Sequence of chain 1.B:
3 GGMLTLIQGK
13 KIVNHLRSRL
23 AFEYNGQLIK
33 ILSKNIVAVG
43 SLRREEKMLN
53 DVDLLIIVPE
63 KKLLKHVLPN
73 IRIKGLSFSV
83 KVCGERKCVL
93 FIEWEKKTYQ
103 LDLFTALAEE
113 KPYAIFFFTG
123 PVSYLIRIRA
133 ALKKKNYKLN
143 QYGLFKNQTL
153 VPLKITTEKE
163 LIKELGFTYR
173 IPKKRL

Binding-site contacts:
Ligand atom C3' contacts residue MN1 of chain 1.P at 4.4 Å.
Ligand atom C3' contacts residue DGT1 of chain 1.N at 3.2 Å.
Ligand atom O5' contacts residue DGT1 of chain 1.N at 4.3 Å.
Ligand atom C5' contacts residue LYS83 of chain 1.B at 4.4 Å.
Ligand atom C4' contacts residue DGT1 of chain 1.N at 3.6 Å.
Ligand atom N1 contacts residue DGT1 of chain 1.N at 4.2 Å.
Ligand atom P contacts residue LYS83 of chain 1.B at 4.3 Å.
Ligand atom OP1 contacts residue DGT1 of chain 1.N at 4.2 Å.
Ligand atom N3 contacts residue DGT1 of chain 1.N at 3.4 Å (h-bond).
Ligand atom C2 contacts residue DGT1 of chain 1.N at 3.7 Å.
Ligand atom C2' contacts residue DGT1 of chain 1.N at 3.2 Å.
Ligand atom OP1 contacts residue MN1 of chain 1.P at 3.6 Å.
Ligand atom P contacts residue GLN102 of chain 1.B at 4.3 Å.
Ligand atom N9 contacts residue DGT1 of chain 1.N at 3.7 Å.
Ligand atom N7 contacts residue DGT1 of chain 1.N at 3.0 Å (h-bond).
Ligand atom C1' contacts residue DGT1 of chain 1.N at 4.2 Å.
Ligand atom OP1 contacts residue GLN102 of chain 1.B at 3.3 Å (h-bond).
Ligand atom N6 contacts residue DGT1 of chain 1.N at 4.0 Å.
Ligand atom C8 contacts residue DGT1 of chain 1.N at 3.4 Å.
Ligand atom C5 contacts residue DGT1 of chain 1.N at 3.1 Å.
Ligand atom C5' contacts residue DGT1 of chain 1.N at 3.3 Å.
Ligand atom OP1 contacts residue LYS83 of chain 1.B at 2.9 Å (salt-bridge).
Ligand atom OP2 contacts residue GLN102 of chain 1.B at 4.3 Å.
Ligand atom C4 contacts residue DGT1 of chain 1.N at 3.5 Å.
Ligand atom OP1 contacts residue ASP104 of chain 1.B at 3.7 Å.
Ligand atom C6 contacts residue DGT1 of chain 1.N at 3.5 Å.

The protein below binds the small molecule below.
Small molecule (SMILES): Cc1cn([C@H]2C[C@H](O[P](=O)(O)OC[C@H]3O[C@@H](n4cnc5c(=O)nc(N)[nH]c54)C[C@@H]3O[P](=O)(O)OC[C@H]3O[C@@H](n4cnc5c(N)ncnc54)C[C@@H]3O[P](=O)(O)OC[C@H]3O[C@@H](n4cnc5c(=O)nc(N)[nH]c54)C[C@@H]3O[P](=O)(O)OC[C@H]3O[C@@H](n4cc(C)c(=O)[nH]c4=O)C[C@@H]3O[P](=O)(O)OC[C@H]3O[C@@H](n4cnc5c(N)ncnc54)C[C@@H]3O[P](=O)(O)OC[C@H]3O[C@@H](n4ccc(N)nc4=O)C[C@@H]3O[P](=O)(O)OC[C@@H]3CC[C@H](n4cnc5c(N)ncnc54)O3)[C@@H](CO[P](=O)(O)O[C@H]3C[C@H](n4cnc5c(=O)nc(N)[nH]c54)O[C@@H]3CO)O2)c(=O)[nH]c1=O